This protein binds this small molecule.
Small molecule (SMILES): CC(=O)N[C@H]1[C@H](O[C@H]2[C@H](O)[C@@H](NC(C)=O)CO[C@@H]2CO)O[C@H](CO)[C@@H](O)[C@@H]1O

Binding-site contacts:
Ligand atom O5 contacts residue THR616 of chain 1.C at 3.2 Å.
Ligand atom O7 contacts residue ASN614 of chain 1.C at 3.9 Å.
Ligand atom C2 contacts residue ASN614 of chain 1.C at 2.4 Å.
Ligand atom C1 contacts residue ASN614 of chain 1.C at 1.4 Å.
Ligand atom C5 contacts residue THR616 of chain 1.C at 3.9 Å.
Ligand atom C7 contacts residue ASN614 of chain 1.C at 3.6 Å.
Ligand atom N2 contacts residue ASN614 of chain 1.C at 2.9 Å (h-bond).
Ligand atom C1 contacts residue THR616 of chain 1.C at 3.7 Å.
Ligand atom C5 contacts residue ASN614 of chain 1.C at 3.6 Å.
Ligand atom O5 contacts residue ASN614 of chain 1.C at 2.3 Å (h-bond).
Ligand atom C3 contacts residue ASN614 of chain 1.C at 3.8 Å.
Ligand atom C4 contacts residue ASN614 of chain 1.C at 4.2 Å.
Ligand atom C6 contacts residue THR616 of chain 1.C at 4.0 Å.

Sequence of chain 1.C:
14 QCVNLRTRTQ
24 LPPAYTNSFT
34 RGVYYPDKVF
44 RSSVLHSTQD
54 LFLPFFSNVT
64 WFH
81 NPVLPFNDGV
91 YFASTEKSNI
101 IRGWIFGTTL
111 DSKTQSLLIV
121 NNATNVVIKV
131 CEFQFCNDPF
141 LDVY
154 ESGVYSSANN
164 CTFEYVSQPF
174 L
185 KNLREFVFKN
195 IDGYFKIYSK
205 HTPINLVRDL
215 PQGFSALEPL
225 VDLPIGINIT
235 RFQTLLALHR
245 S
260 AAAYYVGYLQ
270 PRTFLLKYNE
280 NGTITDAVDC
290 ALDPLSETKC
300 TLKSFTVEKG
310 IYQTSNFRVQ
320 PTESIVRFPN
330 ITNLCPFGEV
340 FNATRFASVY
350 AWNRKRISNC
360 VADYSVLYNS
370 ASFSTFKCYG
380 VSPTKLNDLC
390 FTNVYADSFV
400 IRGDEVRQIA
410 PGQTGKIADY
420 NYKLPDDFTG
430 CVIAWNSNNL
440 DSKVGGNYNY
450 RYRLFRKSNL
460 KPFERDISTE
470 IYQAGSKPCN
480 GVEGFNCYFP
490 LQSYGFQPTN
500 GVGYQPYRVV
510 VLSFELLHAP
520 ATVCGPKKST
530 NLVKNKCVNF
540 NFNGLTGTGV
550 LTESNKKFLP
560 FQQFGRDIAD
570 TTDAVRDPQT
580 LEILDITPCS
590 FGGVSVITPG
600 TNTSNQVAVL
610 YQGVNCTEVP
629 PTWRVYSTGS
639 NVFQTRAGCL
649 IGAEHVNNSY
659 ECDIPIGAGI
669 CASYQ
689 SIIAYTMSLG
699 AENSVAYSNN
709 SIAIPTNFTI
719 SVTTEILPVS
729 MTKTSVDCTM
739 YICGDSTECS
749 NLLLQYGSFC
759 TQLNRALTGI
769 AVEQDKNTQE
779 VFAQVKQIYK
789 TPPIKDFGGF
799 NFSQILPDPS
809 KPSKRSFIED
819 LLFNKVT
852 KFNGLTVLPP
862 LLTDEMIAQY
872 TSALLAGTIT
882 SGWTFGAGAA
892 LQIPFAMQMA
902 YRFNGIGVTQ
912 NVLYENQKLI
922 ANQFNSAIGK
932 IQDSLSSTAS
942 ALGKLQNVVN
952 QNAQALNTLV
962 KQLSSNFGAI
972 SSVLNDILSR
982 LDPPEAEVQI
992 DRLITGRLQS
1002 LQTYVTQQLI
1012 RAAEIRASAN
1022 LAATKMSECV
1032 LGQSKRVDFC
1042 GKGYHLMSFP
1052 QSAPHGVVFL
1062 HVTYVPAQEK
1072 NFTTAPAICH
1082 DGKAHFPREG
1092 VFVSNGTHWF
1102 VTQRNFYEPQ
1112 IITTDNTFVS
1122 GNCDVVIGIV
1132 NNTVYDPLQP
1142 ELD